This small molecule binds to this protein.
Small molecule (SMILES): CC(=O)N[C@H]1[C@H]([C@H](O)[C@H](O)CO)O[C@H](S(=O)(=O)O)C[C@@H]1N

Binding-site contacts:
Ligand atom C10 contacts residue TRP96 of chain 4.A at 4.0 Å (hydrophobic).
Ligand atom O5 contacts residue TYR324 of chain 4.A at 4.0 Å.
Ligand atom C3 contacts residue GLU37 of chain 4.A at 3.7 Å.
Ligand atom O8 contacts residue GLU194 of chain 4.A at 2.6 Å (salt-bridge).
Ligand atom OS3 contacts residue ARG210 of chain 4.A at 3.1 Å (salt-bridge).
Ligand atom OS1 contacts residue ARG36 of chain 4.A at 3.0 Å (salt-bridge).
Ligand atom N3 contacts residue ASP69 of chain 4.A at 3.1 Å (salt-bridge).
Ligand atom C9 contacts residue ARG70 of chain 4.A at 3.9 Å.
Ligand atom C2 contacts residue ARG36 of chain 4.A at 4.0 Å.
Ligand atom S1 contacts residue GOL1 of chain 4.F at 3.6 Å.
Ligand atom C8 contacts residue ASN212 of chain 4.A at 3.9 Å.
Ligand atom OS3 contacts residue ARG289 of chain 4.A at 2.8 Å (salt-bridge).
Ligand atom C7 contacts residue GLU194 of chain 4.A at 3.8 Å.
Ligand atom OS1 contacts residue GOL1 of chain 4.F at 3.7 Å.
Ligand atom OS2 contacts residue GOL1 of chain 4.F at 2.8 Å (h-bond).
Ligand atom S1 contacts residue TYR324 of chain 4.A at 3.9 Å.
Ligand atom C2 contacts residue GLU37 of chain 4.A at 3.8 Å.
Ligand atom C8 contacts residue ALA164 of chain 4.A at 3.4 Å (hydrophobic).
Ligand atom C10 contacts residue ARG142 of chain 4.A at 3.8 Å.
Ligand atom O7 contacts residue GLU194 of chain 4.A at 2.9 Å (salt-bridge).
Ligand atom C3 contacts residue TYR324 of chain 4.A at 3.9 Å (hydrophobic).
Ligand atom C2 contacts residue ASP69 of chain 4.A at 3.3 Å.
Ligand atom O8 contacts residue ALA164 of chain 4.A at 3.4 Å.
Ligand atom C2 contacts residue TYR324 of chain 4.A at 3.7 Å (hydrophobic).
Ligand atom N3 contacts residue GLU37 of chain 4.A at 3.0 Å (salt-bridge).
Ligand atom OS3 contacts residue HIS265 of chain 4.A at 3.4 Å.
Ligand atom C7 contacts residue ARG210 of chain 4.A at 3.7 Å.
Ligand atom C5 contacts residue GLU195 of chain 4.A at 4.0 Å.
Ligand atom C3 contacts residue ASP69 of chain 4.A at 3.6 Å.
Ligand atom O7 contacts residue ARG210 of chain 4.A at 3.6 Å.
Ligand atom OS1 contacts residue TYR324 of chain 4.A at 3.9 Å.
Ligand atom C8 contacts residue GLU194 of chain 4.A at 3.3 Å.
Ligand atom OS3 contacts residue TYR324 of chain 4.A at 3.9 Å.
Ligand atom O9 contacts residue ARG70 of chain 4.A at 2.7 Å (salt-bridge).
Ligand atom O7 contacts residue GLU195 of chain 4.A at 4.0 Å.
Ligand atom C1 contacts residue TYR324 of chain 4.A at 3.1 Å (hydrophobic).
Ligand atom S1 contacts residue ARG289 of chain 4.A at 3.6 Å.
Ligand atom O9 contacts residue ASP69 of chain 4.A at 3.7 Å.
Ligand atom O8 contacts residue ARG142 of chain 4.A at 3.1 Å (salt-bridge).
Ligand atom OS1 contacts residue ARG289 of chain 4.A at 2.8 Å (salt-bridge).

Sequence of chain 4.A:
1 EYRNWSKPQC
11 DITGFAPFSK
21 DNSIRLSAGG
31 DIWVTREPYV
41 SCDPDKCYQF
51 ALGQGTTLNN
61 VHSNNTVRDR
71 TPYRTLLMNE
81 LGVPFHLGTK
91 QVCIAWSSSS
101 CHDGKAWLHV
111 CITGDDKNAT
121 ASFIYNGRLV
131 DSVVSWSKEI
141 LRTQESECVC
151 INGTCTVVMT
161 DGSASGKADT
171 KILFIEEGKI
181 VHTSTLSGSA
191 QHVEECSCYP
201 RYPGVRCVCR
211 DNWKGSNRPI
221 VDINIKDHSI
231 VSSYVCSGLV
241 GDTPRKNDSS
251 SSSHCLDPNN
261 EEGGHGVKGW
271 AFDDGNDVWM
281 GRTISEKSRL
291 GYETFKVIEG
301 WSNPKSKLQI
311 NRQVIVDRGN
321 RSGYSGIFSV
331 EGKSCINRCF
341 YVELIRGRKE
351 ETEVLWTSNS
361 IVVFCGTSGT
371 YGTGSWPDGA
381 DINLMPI